Sequence of chain 2.A:
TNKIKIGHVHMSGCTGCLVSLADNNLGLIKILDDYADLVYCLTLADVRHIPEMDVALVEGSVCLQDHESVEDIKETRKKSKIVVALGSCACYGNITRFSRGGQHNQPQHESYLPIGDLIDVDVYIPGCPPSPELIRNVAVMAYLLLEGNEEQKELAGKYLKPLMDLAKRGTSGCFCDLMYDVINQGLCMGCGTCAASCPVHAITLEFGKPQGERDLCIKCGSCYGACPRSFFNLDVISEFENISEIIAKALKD

Sequence of chain 2.C:
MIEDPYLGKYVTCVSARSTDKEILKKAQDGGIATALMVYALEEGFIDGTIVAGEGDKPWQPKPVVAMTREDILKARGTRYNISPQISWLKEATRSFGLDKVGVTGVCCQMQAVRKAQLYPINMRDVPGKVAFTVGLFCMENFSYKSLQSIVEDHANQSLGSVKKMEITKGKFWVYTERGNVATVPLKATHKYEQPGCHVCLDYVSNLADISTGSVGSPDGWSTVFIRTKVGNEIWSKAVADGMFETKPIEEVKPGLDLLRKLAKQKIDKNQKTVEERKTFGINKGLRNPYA

Binding-site contacts:
Ligand atom C4 contacts residue GLN117 of chain 2.C at 3.6 Å.
Ligand atom O5 contacts residue SER244 of chain 2.A at 4.3 Å.
Ligand atom C1 contacts residue GLU241 of chain 2.A at 3.6 Å.
Ligand atom O6 contacts residue GLN117 of chain 2.C at 3.4 Å (h-bond).
Ligand atom O6 contacts residue ARG114 of chain 2.C at 3.7 Å.
Ligand atom C3 contacts residue GLN117 of chain 2.C at 3.6 Å.
Ligand atom C4 contacts residue PHE240 of chain 2.A at 3.9 Å (hydrophobic).
Ligand atom C4 contacts residue SER244 of chain 2.A at 3.4 Å.
Ligand atom C3 contacts residue SER244 of chain 2.A at 4.4 Å.
Ligand atom C1 contacts residue SER244 of chain 2.A at 4.2 Å.

A protein and the small-molecule ligand that binds it are described below.
Small molecule (SMILES): C[C@@H](O)[C@@H](C)O